Sequence of chain 1.C:
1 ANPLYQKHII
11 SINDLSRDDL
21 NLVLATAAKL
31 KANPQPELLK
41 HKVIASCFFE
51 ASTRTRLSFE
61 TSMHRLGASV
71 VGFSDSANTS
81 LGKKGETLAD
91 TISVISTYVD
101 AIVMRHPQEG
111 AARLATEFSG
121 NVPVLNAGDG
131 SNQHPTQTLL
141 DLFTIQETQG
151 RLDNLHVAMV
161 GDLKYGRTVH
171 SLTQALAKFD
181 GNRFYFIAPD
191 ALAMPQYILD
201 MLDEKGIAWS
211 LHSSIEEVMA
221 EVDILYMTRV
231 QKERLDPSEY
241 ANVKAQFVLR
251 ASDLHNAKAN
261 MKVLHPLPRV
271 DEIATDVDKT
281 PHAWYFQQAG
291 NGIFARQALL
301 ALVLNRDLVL

Sequence of chain 3.C:
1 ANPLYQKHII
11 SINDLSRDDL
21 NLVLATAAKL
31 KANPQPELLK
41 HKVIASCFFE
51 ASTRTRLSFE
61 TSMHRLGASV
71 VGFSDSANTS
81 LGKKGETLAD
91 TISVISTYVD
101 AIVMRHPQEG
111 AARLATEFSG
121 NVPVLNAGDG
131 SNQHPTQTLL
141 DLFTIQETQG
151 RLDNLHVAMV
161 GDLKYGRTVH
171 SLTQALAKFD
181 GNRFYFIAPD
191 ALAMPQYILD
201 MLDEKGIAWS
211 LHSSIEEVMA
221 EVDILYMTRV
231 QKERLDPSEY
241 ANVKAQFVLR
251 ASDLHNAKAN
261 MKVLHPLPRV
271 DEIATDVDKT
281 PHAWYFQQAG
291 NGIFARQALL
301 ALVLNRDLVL

Binding-site contacts:
Ligand atom CAJ contacts residue HIS134 of chain 1.C at 3.0 Å.
Ligand atom NAN contacts residue GLN137 of chain 1.C at 3.9 Å.
Ligand atom PAR contacts residue ARG54 of chain 1.C at 3.9 Å.
Ligand atom OAG contacts residue THR55 of chain 1.C at 3.8 Å.
Ligand atom OAB contacts residue HIS134 of chain 1.C at 3.8 Å.
Ligand atom OAA contacts residue THR168 of chain 1.C at 2.7 Å (h-bond).
Ligand atom CAI contacts residue PRO266 of chain 1.C at 3.9 Å (hydrophobic).
Ligand atom CAI contacts residue GLN137 of chain 1.C at 3.7 Å.
Ligand atom NAN contacts residue THR55 of chain 1.C at 3.3 Å (h-bond).
Ligand atom CAJ contacts residue GLN137 of chain 1.C at 3.0 Å.
Ligand atom OAG contacts residue SER52 of chain 1.C at 2.7 Å (h-bond).
Ligand atom CAP contacts residue HIS134 of chain 1.C at 3.6 Å.
Ligand atom OAB contacts residue ARG105 of chain 1.C at 2.6 Å (salt-bridge).
Ligand atom CAP contacts residue THR55 of chain 1.C at 3.5 Å.
Ligand atom OAC contacts residue LEU267 of chain 1.C at 3.9 Å.
Ligand atom CAL contacts residue THR55 of chain 1.C at 3.0 Å.
Ligand atom NAN contacts residue ARG105 of chain 1.C at 4.0 Å.
Ligand atom CAP contacts residue ARG167 of chain 1.C at 3.8 Å.
Ligand atom CAI contacts residue THR168 of chain 1.C at 4.0 Å.
Ligand atom OAH contacts residue SER52 of chain 1.C at 3.5 Å (h-bond).
Ligand atom OAG contacts residue SER80 of chain 3.C at 3.9 Å.
Ligand atom NAM contacts residue THR168 of chain 1.C at 2.7 Å (h-bond).
Ligand atom CAO contacts residue THR168 of chain 1.C at 3.0 Å.
Ligand atom PAR contacts residue SER52 of chain 1.C at 3.0 Å.
Ligand atom OAB contacts residue ARG167 of chain 1.C at 2.8 Å (salt-bridge).
Ligand atom PAQ contacts residue ARG229 of chain 1.C at 4.0 Å.
Ligand atom OAD contacts residue ARG54 of chain 1.C at 3.3 Å (salt-bridge).
Ligand atom OAH contacts residue ARG105 of chain 1.C at 3.6 Å.
Ligand atom CAK contacts residue PRO266 of chain 1.C at 4.0 Å (hydrophobic).
Ligand atom OAF contacts residue ARG229 of chain 1.C at 2.9 Å (salt-bridge).
Ligand atom CAP contacts residue ARG105 of chain 1.C at 3.0 Å.
Ligand atom CAL contacts residue ARG105 of chain 1.C at 2.8 Å.
Ligand atom NAN contacts residue HIS134 of chain 1.C at 3.2 Å (h-bond).
Ligand atom CAL contacts residue SER52 of chain 1.C at 2.6 Å.
Ligand atom PAR contacts residue ARG105 of chain 1.C at 4.0 Å.
Ligand atom OAD contacts residue LEU267 of chain 1.C at 3.9 Å.
Ligand atom NAM contacts residue PRO266 of chain 1.C at 3.9 Å.
Ligand atom OAG contacts residue ARG54 of chain 1.C at 3.3 Å (salt-bridge).
Ligand atom OAC contacts residue ARG229 of chain 1.C at 3.3 Å (salt-bridge).
Ligand atom CAK contacts residue LEU267 of chain 1.C at 3.8 Å (hydrophobic).

The small molecule below binds the protein below.
Small molecule (SMILES): O=C(CP(=O)(O)O)NCCNC(=O)CP(=O)(O)O